The small molecule below binds the protein below.
Small molecule (SMILES): OCCCO

Binding-site contacts:
Ligand atom O3 contacts residue VAL36 of chain 1.A at 4.5 Å.
Ligand atom O3 contacts residue GLY35 of chain 1.A at 2.9 Å (h-bond).
Ligand atom C3 contacts residue GLY35 of chain 1.A at 4.1 Å.
Ligand atom C2 contacts residue ASP37 of chain 1.A at 4.1 Å.
Ligand atom C2 contacts residue GLY35 of chain 1.A at 4.4 Å.
Ligand atom C1 contacts residue ASP37 of chain 1.A at 4.4 Å.
Ligand atom O3 contacts residue ASN34 of chain 1.A at 3.5 Å.
Ligand atom O1 contacts residue ASP37 of chain 1.A at 4.4 Å.

Sequence of chain 1.A:
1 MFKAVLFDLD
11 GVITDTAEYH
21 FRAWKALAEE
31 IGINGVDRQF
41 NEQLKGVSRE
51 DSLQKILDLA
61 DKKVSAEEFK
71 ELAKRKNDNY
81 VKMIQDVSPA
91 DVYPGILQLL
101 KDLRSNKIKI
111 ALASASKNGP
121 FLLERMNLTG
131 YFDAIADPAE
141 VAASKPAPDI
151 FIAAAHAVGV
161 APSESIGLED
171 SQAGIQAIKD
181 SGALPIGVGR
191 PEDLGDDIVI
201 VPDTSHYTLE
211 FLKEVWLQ